Binding-site contacts:
Ligand atom C6 contacts residue VAL250 of chain 1.D at 3.7 Å (hydrophobic).
Ligand atom C2 contacts residue HIS248 of chain 1.D at 3.5 Å.
Ligand atom C4 contacts residue TRP192 of chain 1.D at 3.6 Å (hydrophobic).
Ligand atom C6 contacts residue TRP192 of chain 1.D at 3.5 Å (hydrophobic).
Ligand atom O12 contacts residue HIS248 of chain 1.D at 2.9 Å (h-bond).
Ligand atom O7 contacts residue FE21 of chain 1.S at 2.1 Å.
Ligand atom C2 contacts residue TYR257 of chain 1.D at 3.0 Å (hydrophobic).
Ligand atom C1 contacts residue HIS248 of chain 1.D at 3.5 Å.
Ligand atom O8 contacts residue TYR257 of chain 1.D at 2.5 Å (h-bond).
Ligand atom O12 contacts residue ARG292 of chain 1.D at 3.2 Å (salt-bridge).
Ligand atom S9 contacts residue ARG293 of chain 1.D at 3.6 Å.
Ligand atom O12 contacts residue VAL250 of chain 1.D at 3.4 Å (h-bond).
Ligand atom O7 contacts residue HIS155 of chain 1.D at 3.0 Å (h-bond).
Ligand atom O11 contacts residue HIS248 of chain 1.D at 3.0 Å (h-bond).
Ligand atom O8 contacts residue HIS214 of chain 1.D at 3.0 Å (h-bond).
Ligand atom O7 contacts residue HIS200 of chain 1.D at 3.0 Å (h-bond).
Ligand atom C4 contacts residue HIS248 of chain 1.D at 3.2 Å.
Ligand atom C5 contacts residue TRP192 of chain 1.D at 3.8 Å (hydrophobic).
Ligand atom O12 contacts residue ARG293 of chain 1.D at 3.0 Å (salt-bridge).
Ligand atom O11 contacts residue ARG243 of chain 1.D at 3.1 Å (salt-bridge).
Ligand atom C3 contacts residue TYR257 of chain 1.D at 3.1 Å (hydrophobic).
Ligand atom C1 contacts residue GLU267 of chain 1.D at 3.7 Å.
Ligand atom C1 contacts residue FE21 of chain 1.S at 2.9 Å.
Ligand atom C5 contacts residue HIS248 of chain 1.D at 3.4 Å.
Ligand atom C5 contacts residue SER251 of chain 1.D at 3.6 Å.
Ligand atom C6 contacts residue SER251 of chain 1.D at 3.3 Å.
Ligand atom C3 contacts residue HIS248 of chain 1.D at 3.2 Å.
Ligand atom O7 contacts residue TYR269 of chain 1.D at 3.4 Å.
Ligand atom S9 contacts residue HIS248 of chain 1.D at 3.1 Å (h-bond).
Ligand atom O8 contacts residue FE21 of chain 1.S at 2.1 Å.
Ligand atom C1 contacts residue TRP192 of chain 1.D at 3.7 Å (hydrophobic).
Ligand atom O10 contacts residue TRP192 of chain 1.D at 3.3 Å.
Ligand atom C5 contacts residue VAL250 of chain 1.D at 3.0 Å (hydrophobic).
Ligand atom O8 contacts residue GLU267 of chain 1.D at 3.0 Å (salt-bridge).
Ligand atom O11 contacts residue ARG293 of chain 1.D at 3.4 Å.
Ligand atom O10 contacts residue ARG293 of chain 1.D at 2.6 Å (salt-bridge).
Ligand atom C2 contacts residue FE21 of chain 1.S at 2.9 Å.
Ligand atom C6 contacts residue HIS248 of chain 1.D at 3.4 Å.
Ligand atom O7 contacts residue GLU267 of chain 1.D at 3.2 Å (salt-bridge).
Ligand atom O12 contacts residue GLY249 of chain 1.D at 3.8 Å.

A protein and the small-molecule ligand that binds it are described below.
Small molecule (SMILES): O=S(=O)(O)c1ccc(O)c(O)c1

Sequence of chain 1.D:
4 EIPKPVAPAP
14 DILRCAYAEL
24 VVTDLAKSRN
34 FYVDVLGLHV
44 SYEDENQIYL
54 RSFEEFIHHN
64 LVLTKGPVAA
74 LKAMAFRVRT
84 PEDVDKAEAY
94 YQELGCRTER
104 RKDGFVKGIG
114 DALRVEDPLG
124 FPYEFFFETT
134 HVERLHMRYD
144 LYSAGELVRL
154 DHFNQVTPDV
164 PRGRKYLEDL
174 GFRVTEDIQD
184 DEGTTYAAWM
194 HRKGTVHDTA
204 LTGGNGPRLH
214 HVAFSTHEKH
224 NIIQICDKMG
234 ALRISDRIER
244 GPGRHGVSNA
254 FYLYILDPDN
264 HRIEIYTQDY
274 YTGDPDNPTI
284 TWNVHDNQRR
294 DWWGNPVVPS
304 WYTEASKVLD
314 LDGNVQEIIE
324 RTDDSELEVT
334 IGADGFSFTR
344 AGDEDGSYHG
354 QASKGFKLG